Binding-site contacts:
Ligand atom C1 contacts residue GLN41 of chain 1.A at 4.1 Å.
Ligand atom C6 contacts residue GLN41 of chain 1.A at 3.3 Å.
Ligand atom C3 contacts residue ASN29 of chain 1.A at 3.8 Å.
Ligand atom O3 contacts residue GLN28 of chain 1.A at 3.0 Å (h-bond).
Ligand atom O3 contacts residue ASN29 of chain 1.A at 2.7 Å (h-bond).
Ligand atom C2 contacts residue ALA45 of chain 1.A at 4.3 Å (hydrophobic).
Ligand atom C1 contacts residue GLN28 of chain 1.A at 4.0 Å.
Ligand atom C4 contacts residue ASN29 of chain 1.A at 4.2 Å.
Ligand atom O4 contacts residue ASN29 of chain 1.A at 3.5 Å (h-bond).
Ligand atom O4 contacts residue ASN39 of chain 1.A at 4.2 Å.
Ligand atom C1 contacts residue ALA45 of chain 1.A at 4.3 Å (hydrophobic).
Ligand atom C3 contacts residue GLN28 of chain 1.A at 3.6 Å.
Ligand atom C2 contacts residue ASN32 of chain 1.A at 4.0 Å.
Ligand atom C2 contacts residue TYR36 of chain 1.A at 4.2 Å (hydrophobic).
Ligand atom O2 contacts residue ALA45 of chain 1.A at 3.8 Å.
Ligand atom O5 contacts residue GLN41 of chain 1.A at 3.9 Å.
Ligand atom C2 contacts residue ASP30 of chain 1.A at 3.3 Å.
Ligand atom C4 contacts residue GLN28 of chain 1.A at 4.1 Å.
Ligand atom O5 contacts residue ASN32 of chain 1.A at 3.3 Å (h-bond).
Ligand atom O4 contacts residue ASP30 of chain 1.A at 3.5 Å.
Ligand atom C4 contacts residue ASP30 of chain 1.A at 4.2 Å.
Ligand atom C2 contacts residue GLN28 of chain 1.A at 3.7 Å.
Ligand atom O4 contacts residue TYR36 of chain 1.A at 2.7 Å (h-bond).
Ligand atom O2 contacts residue ASN32 of chain 1.A at 3.0 Å (h-bond).
Ligand atom C4 contacts residue TYR36 of chain 1.A at 3.5 Å (hydrophobic).
Ligand atom O2 contacts residue GLN28 of chain 1.A at 3.4 Å (h-bond).
Ligand atom C1 contacts residue TYR36 of chain 1.A at 4.2 Å (hydrophobic).
Ligand atom C5 contacts residue ASP30 of chain 1.A at 3.8 Å.
Ligand atom O2 contacts residue ASP30 of chain 1.A at 2.6 Å (salt-bridge).
Ligand atom O6 contacts residue GLN41 of chain 1.A at 2.8 Å (h-bond).
Ligand atom O6 contacts residue TYR36 of chain 1.A at 3.8 Å.
Ligand atom C1 contacts residue ASN32 of chain 1.A at 3.8 Å.
Ligand atom C6 contacts residue VAL34 of chain 1.A at 4.1 Å (hydrophobic).
Ligand atom O3 contacts residue TYR36 of chain 1.A at 4.0 Å.
Ligand atom C6 contacts residue TYR36 of chain 1.A at 4.2 Å (hydrophobic).
Ligand atom C4 contacts residue VAL34 of chain 1.A at 4.3 Å (hydrophobic).
Ligand atom O3 contacts residue ASP30 of chain 1.A at 3.7 Å.
Ligand atom C3 contacts residue ASP30 of chain 1.A at 4.1 Å.
Ligand atom C3 contacts residue GLN41 of chain 1.A at 3.9 Å.
Ligand atom C2 contacts residue GLN41 of chain 1.A at 4.3 Å.

A small-molecule ligand and the protein it binds are described below.
Small molecule (SMILES): OC[C@H]1O[C@H](OC[C@H]2O[C@H](O)[C@@H](O)[C@@H](O[C@H]3O[C@H](CO)[C@@H](O)[C@H](O)[C@@H]3O)[C@@H]2O)[C@@H](O)[C@@H](O)[C@@H]1O

Sequence of chain 1.A:
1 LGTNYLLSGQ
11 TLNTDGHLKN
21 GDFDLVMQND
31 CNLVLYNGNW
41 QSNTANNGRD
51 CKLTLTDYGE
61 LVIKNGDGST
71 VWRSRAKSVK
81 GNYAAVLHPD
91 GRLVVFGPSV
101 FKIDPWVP